Sequence of chain 1.A:
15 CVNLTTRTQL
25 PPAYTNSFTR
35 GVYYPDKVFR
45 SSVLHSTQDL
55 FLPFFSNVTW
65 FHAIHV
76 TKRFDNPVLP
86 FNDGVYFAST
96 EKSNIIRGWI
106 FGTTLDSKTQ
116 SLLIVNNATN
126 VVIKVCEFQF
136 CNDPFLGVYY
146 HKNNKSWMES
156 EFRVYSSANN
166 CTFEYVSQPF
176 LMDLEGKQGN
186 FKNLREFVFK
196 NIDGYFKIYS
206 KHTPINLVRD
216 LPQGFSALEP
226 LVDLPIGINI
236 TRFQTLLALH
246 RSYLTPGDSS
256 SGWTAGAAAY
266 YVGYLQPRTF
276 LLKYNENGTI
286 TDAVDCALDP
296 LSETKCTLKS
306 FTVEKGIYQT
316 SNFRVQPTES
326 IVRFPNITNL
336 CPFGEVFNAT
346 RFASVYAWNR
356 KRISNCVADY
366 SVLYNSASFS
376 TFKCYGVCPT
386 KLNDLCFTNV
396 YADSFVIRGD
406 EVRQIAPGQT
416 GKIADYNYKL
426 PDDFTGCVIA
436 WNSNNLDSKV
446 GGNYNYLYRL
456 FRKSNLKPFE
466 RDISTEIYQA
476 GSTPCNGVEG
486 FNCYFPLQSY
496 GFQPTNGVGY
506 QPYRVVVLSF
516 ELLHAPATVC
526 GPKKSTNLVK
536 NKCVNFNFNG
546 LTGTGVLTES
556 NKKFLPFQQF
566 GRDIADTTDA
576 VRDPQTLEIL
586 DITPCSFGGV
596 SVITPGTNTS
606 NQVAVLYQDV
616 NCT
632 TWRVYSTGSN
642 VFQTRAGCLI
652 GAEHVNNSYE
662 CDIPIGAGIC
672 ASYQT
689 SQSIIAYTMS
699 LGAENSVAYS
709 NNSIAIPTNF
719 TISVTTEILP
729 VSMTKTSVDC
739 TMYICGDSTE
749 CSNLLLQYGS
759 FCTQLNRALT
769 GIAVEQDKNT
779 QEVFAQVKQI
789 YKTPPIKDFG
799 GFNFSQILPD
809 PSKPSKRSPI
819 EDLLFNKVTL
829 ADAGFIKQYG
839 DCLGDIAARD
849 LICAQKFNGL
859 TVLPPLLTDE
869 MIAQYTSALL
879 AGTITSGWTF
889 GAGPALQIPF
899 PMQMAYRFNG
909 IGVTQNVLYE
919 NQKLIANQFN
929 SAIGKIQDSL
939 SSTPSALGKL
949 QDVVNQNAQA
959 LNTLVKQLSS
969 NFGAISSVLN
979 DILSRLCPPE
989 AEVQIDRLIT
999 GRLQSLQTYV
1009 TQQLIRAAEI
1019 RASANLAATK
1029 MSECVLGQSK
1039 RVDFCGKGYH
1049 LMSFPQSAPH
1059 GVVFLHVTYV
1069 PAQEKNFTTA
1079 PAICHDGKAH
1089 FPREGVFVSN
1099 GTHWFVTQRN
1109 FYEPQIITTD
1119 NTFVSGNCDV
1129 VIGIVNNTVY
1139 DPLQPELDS

Binding-site contacts:
Ligand atom C8 contacts residue ASN1134 of chain 1.A at 4.1 Å.
Ligand atom C2 contacts residue ASN1134 of chain 1.A at 2.6 Å.
Ligand atom C3 contacts residue ASN1134 of chain 1.A at 3.9 Å.
Ligand atom C7 contacts residue ASN1134 of chain 1.A at 3.7 Å.
Ligand atom C5 contacts residue ASN1134 of chain 1.A at 3.8 Å.
Ligand atom C8 contacts residue CYS1082 of chain 1.A at 3.5 Å (hydrophobic).
Ligand atom O7 contacts residue HIS1083 of chain 1.A at 4.2 Å.
Ligand atom O5 contacts residue ASN1134 of chain 1.A at 2.5 Å (h-bond).
Ligand atom C8 contacts residue GLY1085 of chain 1.A at 4.4 Å.
Ligand atom C8 contacts residue HIS1083 of chain 1.A at 3.5 Å.
Ligand atom C1 contacts residue ASN1134 of chain 1.A at 1.5 Å.
Ligand atom N2 contacts residue ASN1134 of chain 1.A at 3.0 Å (h-bond).
Ligand atom C4 contacts residue ASN1134 of chain 1.A at 4.4 Å.
Ligand atom C7 contacts residue HIS1083 of chain 1.A at 4.3 Å.

This small molecule binds to this protein.
Small molecule (SMILES): CC(=O)N[C@@H]1[C@@H](O)[C@H](O)[C@@H](CO)O[C@H]1O